Binding-site contacts:
Ligand atom C2 contacts residue LYS69 of chain 1.A at 3.4 Å.
Ligand atom O3' contacts residue CYS1 of chain 1.A at 3.1 Å (h-bond).
Ligand atom O3' contacts residue HIS159 of chain 1.A at 3.4 Å (h-bond).
Ligand atom C2 contacts residue TRP66 of chain 1.A at 3.5 Å (hydrophobic).
Ligand atom N3 contacts residue ARG84 of chain 1.A at 3.5 Å.
Ligand atom OP1 contacts residue SER83 of chain 1.A at 2.5 Å (h-bond).
Ligand atom O1P contacts residue ARG161 of chain 1.A at 2.9 Å (salt-bridge).
Ligand atom N1 contacts residue TRP66 of chain 1.A at 3.4 Å.
Ligand atom O1P contacts residue THR148 of chain 1.A at 2.6 Å (h-bond).
Ligand atom C2' contacts residue ASN74 of chain 1.A at 3.6 Å.
Ligand atom C2 contacts residue ARG84 of chain 1.A at 3.3 Å.
Ligand atom N9 contacts residue TRP66 of chain 1.A at 3.5 Å.
Ligand atom O4' contacts residue TRP67 of chain 1.A at 3.6 Å.
Ligand atom N3 contacts residue ARG84 of chain 1.A at 2.7 Å (salt-bridge).
Ligand atom N2 contacts residue LYS69 of chain 1.A at 3.3 Å.
Ligand atom C4 contacts residue TRP66 of chain 1.A at 3.3 Å (hydrophobic).
Ligand atom C4' contacts residue ASN74 of chain 1.A at 3.5 Å.
Ligand atom O6 contacts residue TRP66 of chain 1.A at 3.5 Å.
Ligand atom O4' contacts residue ARG161 of chain 1.A at 3.4 Å.
Ligand atom O3' contacts residue PHE86 of chain 1.A at 3.4 Å.
Ligand atom O4' contacts residue HIS159 of chain 1.A at 2.6 Å (h-bond).
Ligand atom O2P contacts residue ARG76 of chain 1.A at 2.9 Å (salt-bridge).
Ligand atom N7 contacts residue TRP66 of chain 1.A at 3.4 Å.
Ligand atom N2 contacts residue ARG84 of chain 1.A at 3.5 Å (salt-bridge).
Ligand atom C3' contacts residue ASN74 of chain 1.A at 3.5 Å.
Ligand atom C5' contacts residue ASN74 of chain 1.A at 3.1 Å.
Ligand atom OP1 contacts residue ARG76 of chain 1.A at 2.9 Å (salt-bridge).
Ligand atom C3' contacts residue CYS1 of chain 1.A at 3.2 Å (hydrophobic).
Ligand atom O2 contacts residue ARG84 of chain 1.A at 3.1 Å (salt-bridge).
Ligand atom C6 contacts residue TRP66 of chain 1.A at 3.4 Å (hydrophobic).
Ligand atom C5' contacts residue ASN74 of chain 1.A at 3.5 Å.
Ligand atom OP1 contacts residue PHE86 of chain 1.A at 3.6 Å.
Ligand atom N3 contacts residue TRP66 of chain 1.A at 3.4 Å.
Ligand atom C8 contacts residue TRP66 of chain 1.A at 3.5 Å (hydrophobic).
Ligand atom C1' contacts residue CYS1 of chain 1.A at 1.5 Å (hydrophobic).
Ligand atom N1 contacts residue LYS69 of chain 1.A at 3.3 Å.
Ligand atom OP2 contacts residue ARG76 of chain 1.A at 3.5 Å.
Ligand atom C5 contacts residue TRP66 of chain 1.A at 3.4 Å (hydrophobic).
Ligand atom C2' contacts residue CYS1 of chain 1.A at 2.5 Å (hydrophobic).
Ligand atom C1' contacts residue ASN74 of chain 1.A at 3.5 Å.

This protein binds this small molecule.
Small molecule (SMILES): CC[C@H](O)[C@H](O)CO[P](=O)(O)O[C@H]1C[C@H](n2cc(C)c(=O)[nH]c2=O)O[C@@H]1CO[P](=O)(O)O[C@H]1C[C@H](n2cnc3c(=O)nc(N)[nH]c32)O[C@@H]1CO[P](=O)(O)O[C@H]1C[C@H](n2cnc3c(=O)nc(N)[nH]c32)O[C@@H]1CO[P](=O)(O)O[C@H]1C[C@H](n2ccc(N)nc2=O)O[C@@H]1C

Sequence of chain 1.A:
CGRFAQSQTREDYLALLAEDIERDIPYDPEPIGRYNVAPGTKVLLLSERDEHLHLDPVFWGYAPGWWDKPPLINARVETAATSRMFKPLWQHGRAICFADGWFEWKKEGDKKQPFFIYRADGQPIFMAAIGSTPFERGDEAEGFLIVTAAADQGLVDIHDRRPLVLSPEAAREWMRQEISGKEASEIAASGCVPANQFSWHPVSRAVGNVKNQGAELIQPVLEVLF